Binding-site contacts:
Ligand atom C14 contacts residue ARG95 of chain 1.A at 3.8 Å.
Ligand atom O4 contacts residue GLU97 of chain 1.A at 3.9 Å.
Ligand atom C16 contacts residue THR195 of chain 1.A at 4.0 Å.
Ligand atom C9 contacts residue VAL99 of chain 1.A at 4.0 Å (hydrophobic).
Ligand atom C21 contacts residue SER190 of chain 1.A at 3.7 Å.
Ligand atom C15 contacts residue VAL194 of chain 1.A at 3.6 Å (hydrophobic).
Ligand atom C12 contacts residue MET199 of chain 1.A at 4.1 Å (hydrophobic).
Ligand atom C27 contacts residue LEU406 of chain 1.A at 4.0 Å (hydrophobic).
Ligand atom C28 contacts residue VAL253 of chain 1.A at 3.9 Å (hydrophobic).
Ligand atom O5 contacts residue LEU406 of chain 1.A at 3.4 Å.
Ligand atom C21 contacts residue GLU97 of chain 1.A at 3.6 Å.
Ligand atom C12 contacts residue GLU97 of chain 1.A at 3.8 Å.
Ligand atom C19 contacts residue MET199 of chain 1.A at 3.9 Å (hydrophobic).
Ligand atom N contacts residue VAL194 of chain 1.A at 3.7 Å.
Ligand atom C18 contacts residue GLU97 of chain 1.A at 3.8 Å.
Ligand atom C7 contacts residue PHE188 of chain 1.A at 3.6 Å (hydrophobic).
Ligand atom C2 contacts residue VAL253 of chain 1.A at 3.8 Å (hydrophobic).
Ligand atom C16 contacts residue VAL194 of chain 1.A at 3.4 Å (hydrophobic).
Ligand atom C24 contacts residue LEU406 of chain 1.A at 3.4 Å (hydrophobic).
Ligand atom C13 contacts residue ARG95 of chain 1.A at 3.9 Å.
Ligand atom O5 contacts residue VAL99 of chain 1.A at 3.9 Å.
Ligand atom O6 contacts residue GLU257 of chain 1.A at 3.9 Å.
Ligand atom C22 contacts residue LEU406 of chain 1.A at 3.9 Å (hydrophobic).
Ligand atom O1 contacts residue VAL99 of chain 1.A at 3.3 Å.
Ligand atom C12 contacts residue ARG95 of chain 1.A at 3.9 Å.
Ligand atom C13 contacts residue MET199 of chain 1.A at 3.9 Å (hydrophobic).
Ligand atom O4 contacts residue MET199 of chain 1.A at 3.5 Å.
Ligand atom O2 contacts residue MET199 of chain 1.A at 3.5 Å (h-bond).
Ligand atom C27 contacts residue LEU407 of chain 1.A at 3.9 Å (hydrophobic).
Ligand atom C21 contacts residue ARG95 of chain 1.A at 3.5 Å.
Ligand atom C5 contacts residue VAL99 of chain 1.A at 3.9 Å (hydrophobic).
Ligand atom C8 contacts residue MET199 of chain 1.A at 3.6 Å (hydrophobic).
Ligand atom O3 contacts residue ARG95 of chain 1.A at 3.7 Å.
Ligand atom C3 contacts residue VAL253 of chain 1.A at 4.0 Å (hydrophobic).
Ligand atom C21 contacts residue LEU406 of chain 1.A at 3.9 Å (hydrophobic).
Ligand atom C3 contacts residue VAL99 of chain 1.A at 3.7 Å (hydrophobic).
Ligand atom C16 contacts residue ALA196 of chain 1.A at 3.7 Å (hydrophobic).
Ligand atom C23 contacts residue LEU406 of chain 1.A at 3.4 Å (hydrophobic).
Ligand atom C27 contacts residue GLU257 of chain 1.A at 3.7 Å.
Ligand atom C22 contacts residue VAL99 of chain 1.A at 3.8 Å (hydrophobic).

The small molecule below binds the protein below.
Small molecule (SMILES): CC[C@H]1OC(=O)/C=C/[C@H](C)[C@@H](O[C@@H]2O[C@H](C)C[C@H](N(C)C)[C@H]2O)[C@@H](C)C[C@@H](C)C(=O)/C=C/C=C/[C@@H]1CO[C@@H]1O[C@H](C)[C@@H](O)[C@@H](O)[C@H]1OC

Sequence of chain 1.A:
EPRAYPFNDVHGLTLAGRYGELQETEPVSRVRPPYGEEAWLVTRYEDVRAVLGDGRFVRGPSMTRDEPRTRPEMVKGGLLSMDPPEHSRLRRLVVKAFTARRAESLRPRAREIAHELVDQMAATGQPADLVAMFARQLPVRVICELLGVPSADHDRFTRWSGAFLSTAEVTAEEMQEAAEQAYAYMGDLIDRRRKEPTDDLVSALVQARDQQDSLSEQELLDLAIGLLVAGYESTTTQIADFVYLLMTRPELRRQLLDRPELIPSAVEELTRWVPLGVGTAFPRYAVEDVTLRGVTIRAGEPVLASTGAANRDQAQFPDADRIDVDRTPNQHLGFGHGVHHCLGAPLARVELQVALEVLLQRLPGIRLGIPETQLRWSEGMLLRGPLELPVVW